This small molecule binds to this protein.
Small molecule (SMILES): OC[C@H]1O[C@H](O[C@H]2[C@H](O)[C@@H](O)[C@@H](O)O[C@@H]2CO)[C@H](O)[C@@H](O)[C@@H]1O

Sequence of chain 1.C:
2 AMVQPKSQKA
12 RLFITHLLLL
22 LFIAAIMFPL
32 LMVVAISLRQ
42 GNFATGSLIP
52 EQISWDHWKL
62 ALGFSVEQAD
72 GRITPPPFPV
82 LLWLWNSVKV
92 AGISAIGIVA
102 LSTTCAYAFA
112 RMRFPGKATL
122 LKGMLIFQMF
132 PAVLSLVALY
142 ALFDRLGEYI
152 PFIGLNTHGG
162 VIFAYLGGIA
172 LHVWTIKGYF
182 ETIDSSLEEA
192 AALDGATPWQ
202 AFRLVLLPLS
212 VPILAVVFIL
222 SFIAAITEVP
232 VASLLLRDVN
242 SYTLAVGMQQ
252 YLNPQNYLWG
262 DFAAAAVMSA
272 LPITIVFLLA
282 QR

Sequence of chain 1.A:
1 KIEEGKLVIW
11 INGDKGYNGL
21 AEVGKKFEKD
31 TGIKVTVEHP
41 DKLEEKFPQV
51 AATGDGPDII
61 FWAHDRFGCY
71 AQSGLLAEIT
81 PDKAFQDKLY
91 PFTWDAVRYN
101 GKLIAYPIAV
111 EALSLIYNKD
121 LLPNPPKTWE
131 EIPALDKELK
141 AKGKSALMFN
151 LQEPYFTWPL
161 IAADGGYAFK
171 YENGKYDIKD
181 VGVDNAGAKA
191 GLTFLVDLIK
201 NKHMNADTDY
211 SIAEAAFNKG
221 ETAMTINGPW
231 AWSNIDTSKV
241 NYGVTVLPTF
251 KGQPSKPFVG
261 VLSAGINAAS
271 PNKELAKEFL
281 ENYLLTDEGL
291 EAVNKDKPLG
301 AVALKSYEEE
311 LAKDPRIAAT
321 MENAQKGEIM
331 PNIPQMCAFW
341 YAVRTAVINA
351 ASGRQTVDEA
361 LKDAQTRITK

Binding-site contacts:
Ligand atom O1 contacts residue ASP14 of chain 1.A at 2.9 Å (salt-bridge).
Ligand atom C3 contacts residue ARG66 of chain 1.A at 3.7 Å.
Ligand atom O5 contacts residue TYR155 of chain 1.A at 3.3 Å.
Ligand atom C1 contacts residue TRP230 of chain 1.A at 3.8 Å (hydrophobic).
Ligand atom O5 contacts residue GLN256 of chain 1.C at 3.7 Å.
Ligand atom O3 contacts residue GLU111 of chain 1.A at 3.9 Å.
Ligand atom O6 contacts residue PHE156 of chain 1.A at 3.4 Å.
Ligand atom O2 contacts residue LYS15 of chain 1.A at 2.8 Å (salt-bridge).
Ligand atom C2 contacts residue TRP62 of chain 1.A at 3.9 Å (hydrophobic).
Ligand atom C2 contacts residue TRP230 of chain 1.A at 3.7 Å (hydrophobic).
Ligand atom O6 contacts residue GLU153 of chain 1.A at 2.6 Å (salt-bridge).
Ligand atom O2 contacts residue ALA63 of chain 1.A at 3.4 Å.
Ligand atom C4 contacts residue TYR155 of chain 1.A at 3.9 Å (hydrophobic).
Ligand atom O4 contacts residue TRP340 of chain 1.A at 3.9 Å.
Ligand atom C6 contacts residue PRO154 of chain 1.A at 3.8 Å (hydrophobic).
Ligand atom O3 contacts residue ASP65 of chain 1.A at 2.3 Å (salt-bridge).
Ligand atom C2 contacts residue GLU111 of chain 1.A at 3.5 Å.
Ligand atom O6 contacts residue TYR155 of chain 1.A at 3.3 Å.
Ligand atom O2 contacts residue TRP62 of chain 1.A at 3.1 Å (h-bond).
Ligand atom O3 contacts residue TRP62 of chain 1.A at 3.3 Å (h-bond).
Ligand atom C6 contacts residue GLU153 of chain 1.A at 3.4 Å.
Ligand atom C1 contacts residue TYR155 of chain 1.A at 3.7 Å (hydrophobic).
Ligand atom C4 contacts residue TRP340 of chain 1.A at 3.5 Å (hydrophobic).
Ligand atom C6 contacts residue TRP340 of chain 1.A at 3.7 Å (hydrophobic).
Ligand atom C6 contacts residue PHE156 of chain 1.A at 3.9 Å (hydrophobic).
Ligand atom C4 contacts residue ARG66 of chain 1.A at 3.6 Å.
Ligand atom O2 contacts residue GLU111 of chain 1.A at 2.5 Å (salt-bridge).
Ligand atom O2 contacts residue TRP230 of chain 1.A at 3.9 Å.
Ligand atom O6 contacts residue PRO154 of chain 1.A at 3.2 Å.
Ligand atom O2 contacts residue ASP65 of chain 1.A at 3.1 Å (salt-bridge).
Ligand atom O1 contacts residue LYS15 of chain 1.A at 3.5 Å (salt-bridge).
Ligand atom C1 contacts residue ASP14 of chain 1.A at 3.4 Å.
Ligand atom O3 contacts residue TRP340 of chain 1.A at 3.8 Å.
Ligand atom C2 contacts residue ASP65 of chain 1.A at 3.5 Å.
Ligand atom C3 contacts residue ASP65 of chain 1.A at 3.4 Å.
Ligand atom O3 contacts residue ARG66 of chain 1.A at 2.9 Å (salt-bridge).
Ligand atom O6 contacts residue GLN256 of chain 1.C at 3.2 Å (h-bond).
Ligand atom O4 contacts residue ARG66 of chain 1.A at 2.8 Å (salt-bridge).
Ligand atom O1 contacts residue ASN12 of chain 1.A at 2.9 Å (h-bond).
Ligand atom C3 contacts residue TRP62 of chain 1.A at 3.5 Å (hydrophobic).